Sequence of chain 1.B:
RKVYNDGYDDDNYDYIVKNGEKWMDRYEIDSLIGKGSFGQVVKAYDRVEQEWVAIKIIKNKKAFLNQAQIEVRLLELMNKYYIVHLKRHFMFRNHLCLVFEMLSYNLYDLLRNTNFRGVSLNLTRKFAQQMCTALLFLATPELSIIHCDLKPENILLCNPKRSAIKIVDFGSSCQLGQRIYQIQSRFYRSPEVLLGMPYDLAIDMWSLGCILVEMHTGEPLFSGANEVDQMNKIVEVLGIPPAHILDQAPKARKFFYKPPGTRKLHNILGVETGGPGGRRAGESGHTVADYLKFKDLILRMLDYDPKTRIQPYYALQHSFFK

A small-molecule ligand and the protein it binds are described below.
Small molecule (SMILES): COc1ccc2sc(NC(C)=O)nc2c1

Binding-site contacts:
Ligand atom OAI contacts residue LEU172 of chain 1.B at 3.9 Å.
Ligand atom NAG contacts residue VAL51 of chain 1.B at 4.2 Å.
Ligand atom CAB contacts residue LYS66 of chain 1.B at 3.6 Å.
Ligand atom NAH contacts residue VAL51 of chain 1.B at 4.1 Å.
Ligand atom CAL contacts residue GLU117 of chain 1.B at 4.2 Å.
Ligand atom CAL contacts residue LEU172 of chain 1.B at 3.9 Å (hydrophobic).
Ligand atom OAC contacts residue LYS66 of chain 1.B at 3.3 Å (salt-bridge).
Ligand atom OAI contacts residue MET118 of chain 1.B at 4.2 Å.
Ligand atom OAI contacts residue ALA64 of chain 1.B at 3.7 Å.
Ligand atom CAB contacts residue PHE48 of chain 1.B at 3.5 Å (hydrophobic).
Ligand atom CAA contacts residue ALA64 of chain 1.B at 3.7 Å (hydrophobic).
Ligand atom CAA contacts residue LEU119 of chain 1.B at 3.8 Å (hydrophobic).
Ligand atom CAM contacts residue VAL184 of chain 1.B at 4.3 Å (hydrophobic).
Ligand atom OAI contacts residue LEU119 of chain 1.B at 3.1 Å (h-bond).
Ligand atom CAK contacts residue LYS66 of chain 1.B at 3.7 Å.
Ligand atom CAA contacts residue ILE43 of chain 1.B at 3.6 Å (hydrophobic).
Ligand atom SAJ contacts residue VAL184 of chain 1.B at 4.0 Å.
Ligand atom SAJ contacts residue PHE116 of chain 1.B at 4.3 Å.
Ligand atom OAC contacts residue GLU81 of chain 1.B at 4.3 Å.
Ligand atom OAI contacts residue GLU117 of chain 1.B at 3.9 Å.
Ligand atom CAF contacts residue LEU172 of chain 1.B at 3.6 Å (hydrophobic).
Ligand atom CAE contacts residue VAL100 of chain 1.B at 4.2 Å (hydrophobic).
Ligand atom CAD contacts residue PHE116 of chain 1.B at 3.9 Å (hydrophobic).
Ligand atom CAD contacts residue LEU119 of chain 1.B at 4.0 Å (hydrophobic).
Ligand atom CAA contacts residue MET118 of chain 1.B at 4.0 Å (hydrophobic).
Ligand atom OAC contacts residue ASP185 of chain 1.B at 3.3 Å.
Ligand atom CAF contacts residue VAL51 of chain 1.B at 4.3 Å (hydrophobic).
Ligand atom CAL contacts residue LEU119 of chain 1.B at 4.1 Å (hydrophobic).
Ligand atom CAK contacts residue ASP185 of chain 1.B at 3.7 Å.
Ligand atom CAD contacts residue GLU117 of chain 1.B at 3.6 Å.
Ligand atom CAN contacts residue LEU172 of chain 1.B at 4.3 Å (hydrophobic).
Ligand atom OAC contacts residue VAL184 of chain 1.B at 4.3 Å.
Ligand atom CAE contacts residue VAL184 of chain 1.B at 4.2 Å (hydrophobic).
Ligand atom CAO contacts residue VAL184 of chain 1.B at 4.1 Å (hydrophobic).
Ligand atom CAD contacts residue ALA64 of chain 1.B at 3.7 Å (hydrophobic).
Ligand atom CAE contacts residue PHE116 of chain 1.B at 3.7 Å (hydrophobic).
Ligand atom CAL contacts residue ALA64 of chain 1.B at 3.8 Å (hydrophobic).
Ligand atom CAB contacts residue ASP185 of chain 1.B at 3.3 Å.
Ligand atom CAN contacts residue VAL51 of chain 1.B at 4.2 Å (hydrophobic).
Ligand atom CAM contacts residue VAL51 of chain 1.B at 4.1 Å (hydrophobic).